Binding-site contacts:
Ligand atom O3G contacts residue PRO208 of chain 1.B at 3.9 Å.
Ligand atom N1 contacts residue ILE350 of chain 1.B at 3.9 Å.
Ligand atom PG contacts residue LYS212 of chain 1.B at 3.6 Å.
Ligand atom C2 contacts residue PRO179 of chain 1.B at 3.4 Å (hydrophobic).
Ligand atom C2 contacts residue ILE350 of chain 1.B at 3.9 Å (hydrophobic).
Ligand atom O2G contacts residue ARG333 of chain 1.C at 3.7 Å.
Ligand atom O3B contacts residue LYS212 of chain 1.B at 3.4 Å (salt-bridge).
Ligand atom O3B contacts residue GLY209 of chain 1.B at 3.3 Å (h-bond).
Ligand atom O2G contacts residue THR213 of chain 1.B at 4.1 Å.
Ligand atom C1' contacts residue ILE392 of chain 1.B at 3.9 Å (hydrophobic).
Ligand atom O1B contacts residue THR213 of chain 1.B at 3.0 Å (h-bond).
Ligand atom S1G contacts residue ALA329 of chain 1.C at 3.6 Å (h-bond).
Ligand atom O2B contacts residue GLY209 of chain 1.B at 4.0 Å.
Ligand atom N1 contacts residue PRO179 of chain 1.B at 4.0 Å.
Ligand atom O2B contacts residue GLY211 of chain 1.B at 3.1 Å (h-bond).
Ligand atom O4' contacts residue ILE392 of chain 1.B at 3.9 Å.
Ligand atom O2G contacts residue GLU279 of chain 1.B at 3.9 Å.
Ligand atom S1G contacts residue ARG333 of chain 1.C at 2.6 Å (salt-bridge).
Ligand atom S1G contacts residue PRO208 of chain 1.B at 4.0 Å.
Ligand atom O2A contacts residue LYS212 of chain 1.B at 3.2 Å (salt-bridge).
Ligand atom N1 contacts residue VAL180 of chain 1.B at 3.9 Å.
Ligand atom O3B contacts residue PRO208 of chain 1.B at 3.9 Å.
Ligand atom O2A contacts residue GLY211 of chain 1.B at 3.1 Å.
Ligand atom C2 contacts residue LEU354 of chain 1.B at 4.0 Å (hydrophobic).
Ligand atom O2A contacts residue ALA214 of chain 1.B at 3.9 Å.
Ligand atom O3A contacts residue ARG332 of chain 1.C at 3.9 Å.
Ligand atom O1B contacts residue LYS212 of chain 1.B at 4.1 Å.
Ligand atom N6 contacts residue ILE181 of chain 1.B at 3.1 Å (h-bond).
Ligand atom C6 contacts residue ILE350 of chain 1.B at 4.0 Å (hydrophobic).
Ligand atom C6 contacts residue ILE181 of chain 1.B at 4.0 Å (hydrophobic).
Ligand atom O2A contacts residue THR213 of chain 1.B at 3.7 Å.
Ligand atom O2B contacts residue LYS212 of chain 1.B at 2.8 Å (salt-bridge).
Ligand atom S1G contacts residue ARG332 of chain 1.C at 2.9 Å (salt-bridge).
Ligand atom O3G contacts residue LYS212 of chain 1.B at 2.8 Å (salt-bridge).
Ligand atom O1A contacts residue THR213 of chain 1.B at 3.5 Å.
Ligand atom PB contacts residue LYS212 of chain 1.B at 4.0 Å.
Ligand atom N1 contacts residue ILE181 of chain 1.B at 3.5 Å (h-bond).
Ligand atom N3 contacts residue LEU354 of chain 1.B at 3.6 Å.
Ligand atom N7 contacts residue GLY211 of chain 1.B at 4.1 Å.
Ligand atom N6 contacts residue ILE350 of chain 1.B at 3.8 Å.

Sequence of chain 1.B:
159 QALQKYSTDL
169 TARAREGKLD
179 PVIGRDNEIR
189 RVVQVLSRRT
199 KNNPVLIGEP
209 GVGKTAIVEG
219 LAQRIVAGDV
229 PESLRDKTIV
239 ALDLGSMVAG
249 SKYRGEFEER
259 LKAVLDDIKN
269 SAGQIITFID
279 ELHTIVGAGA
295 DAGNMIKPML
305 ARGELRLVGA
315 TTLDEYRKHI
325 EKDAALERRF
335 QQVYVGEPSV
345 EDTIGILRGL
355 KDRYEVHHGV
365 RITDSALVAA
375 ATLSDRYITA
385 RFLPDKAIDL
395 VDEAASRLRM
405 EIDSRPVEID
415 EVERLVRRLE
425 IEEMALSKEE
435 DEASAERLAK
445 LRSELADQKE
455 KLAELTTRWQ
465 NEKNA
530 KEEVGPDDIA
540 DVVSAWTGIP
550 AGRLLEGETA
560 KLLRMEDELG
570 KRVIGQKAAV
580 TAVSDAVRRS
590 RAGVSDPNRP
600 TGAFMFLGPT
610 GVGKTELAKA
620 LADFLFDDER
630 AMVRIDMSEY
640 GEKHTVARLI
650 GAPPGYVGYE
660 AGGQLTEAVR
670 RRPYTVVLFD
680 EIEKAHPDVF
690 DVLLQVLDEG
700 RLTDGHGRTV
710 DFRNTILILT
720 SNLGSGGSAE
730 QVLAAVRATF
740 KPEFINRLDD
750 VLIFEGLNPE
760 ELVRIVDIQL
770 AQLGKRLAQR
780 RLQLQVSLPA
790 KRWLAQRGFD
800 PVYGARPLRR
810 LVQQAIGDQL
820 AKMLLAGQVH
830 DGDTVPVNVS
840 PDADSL

This small molecule binds to this protein.
Small molecule (SMILES): Nc1ncnc2c1ncn2[C@@H]1O[C@H](COP(=O)(O)OP(=O)(O)OP(O)(O)=S)[C@@H](O)[C@H]1O

Sequence of chain 1.C:
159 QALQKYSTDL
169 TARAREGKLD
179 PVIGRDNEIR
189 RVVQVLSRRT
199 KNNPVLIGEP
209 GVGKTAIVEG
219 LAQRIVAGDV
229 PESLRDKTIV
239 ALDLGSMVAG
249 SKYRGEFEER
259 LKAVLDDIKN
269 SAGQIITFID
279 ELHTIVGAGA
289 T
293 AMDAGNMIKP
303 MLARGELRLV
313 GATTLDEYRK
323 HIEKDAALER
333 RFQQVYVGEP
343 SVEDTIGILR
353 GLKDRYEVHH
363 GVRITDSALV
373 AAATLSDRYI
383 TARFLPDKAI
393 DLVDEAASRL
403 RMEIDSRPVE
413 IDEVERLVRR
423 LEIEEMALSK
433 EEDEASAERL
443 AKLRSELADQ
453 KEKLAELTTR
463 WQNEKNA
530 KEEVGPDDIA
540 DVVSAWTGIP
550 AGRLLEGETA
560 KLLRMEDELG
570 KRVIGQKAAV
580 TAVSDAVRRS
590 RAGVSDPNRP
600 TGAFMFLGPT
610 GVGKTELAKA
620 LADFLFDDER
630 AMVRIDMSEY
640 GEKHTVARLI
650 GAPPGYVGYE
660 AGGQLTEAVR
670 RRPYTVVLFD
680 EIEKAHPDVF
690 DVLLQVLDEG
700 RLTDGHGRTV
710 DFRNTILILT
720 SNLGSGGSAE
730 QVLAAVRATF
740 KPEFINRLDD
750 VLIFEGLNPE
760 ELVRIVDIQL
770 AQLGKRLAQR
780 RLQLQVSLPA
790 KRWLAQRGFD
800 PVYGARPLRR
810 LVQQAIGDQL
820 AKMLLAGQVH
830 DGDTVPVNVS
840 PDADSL